Sequence of chain 9.C:
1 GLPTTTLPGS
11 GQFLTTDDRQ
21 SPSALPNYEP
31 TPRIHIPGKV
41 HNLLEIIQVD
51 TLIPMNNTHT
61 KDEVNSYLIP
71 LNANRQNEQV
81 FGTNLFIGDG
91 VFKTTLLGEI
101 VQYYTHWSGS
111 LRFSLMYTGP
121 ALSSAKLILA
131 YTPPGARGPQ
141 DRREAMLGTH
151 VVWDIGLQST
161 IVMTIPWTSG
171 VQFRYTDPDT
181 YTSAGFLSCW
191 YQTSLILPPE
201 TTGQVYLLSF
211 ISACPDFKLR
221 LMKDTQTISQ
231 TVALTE

Sequence of chain 10.C:
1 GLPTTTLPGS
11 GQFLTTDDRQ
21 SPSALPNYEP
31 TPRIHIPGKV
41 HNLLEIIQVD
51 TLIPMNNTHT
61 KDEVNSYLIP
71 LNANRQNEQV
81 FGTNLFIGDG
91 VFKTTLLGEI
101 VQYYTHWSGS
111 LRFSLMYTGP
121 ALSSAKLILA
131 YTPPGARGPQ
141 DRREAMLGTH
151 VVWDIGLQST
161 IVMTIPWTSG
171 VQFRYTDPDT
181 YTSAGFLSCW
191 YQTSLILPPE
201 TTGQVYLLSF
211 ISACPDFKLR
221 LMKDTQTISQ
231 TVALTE

This small molecule binds to this protein.
Small molecule (SMILES): Cc1cc(CCCCCOc2ccc(C3=N[C@@H](C)CO3)cc2)on1

Sequence of chain 9.A:
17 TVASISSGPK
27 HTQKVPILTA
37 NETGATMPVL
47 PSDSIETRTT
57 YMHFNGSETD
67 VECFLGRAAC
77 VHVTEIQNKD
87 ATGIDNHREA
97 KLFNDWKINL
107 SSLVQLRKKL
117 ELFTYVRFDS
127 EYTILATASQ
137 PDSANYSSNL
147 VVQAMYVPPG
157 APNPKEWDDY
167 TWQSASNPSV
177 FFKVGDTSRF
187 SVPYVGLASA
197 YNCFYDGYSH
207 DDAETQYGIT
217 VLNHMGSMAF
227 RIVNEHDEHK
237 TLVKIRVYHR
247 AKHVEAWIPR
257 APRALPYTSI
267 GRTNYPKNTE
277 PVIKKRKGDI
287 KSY

Binding-site contacts:
Ligand atom C3B contacts residue VAL188 of chain 9.A at 3.5 Å (hydrophobic).
Ligand atom C2A contacts residue PHE186 of chain 9.A at 3.6 Å (hydrophobic).
Ligand atom C5A contacts residue PHE186 of chain 9.A at 3.7 Å (hydrophobic).
Ligand atom CM1 contacts residue LEU14 of chain 10.C at 3.3 Å (hydrophobic).
Ligand atom C1C contacts residue LEU106 of chain 9.A at 3.6 Å (hydrophobic).
Ligand atom C1B contacts residue ILE104 of chain 9.A at 4.0 Å (hydrophobic).
Ligand atom C4C contacts residue TYR197 of chain 9.A at 4.0 Å (hydrophobic).
Ligand atom C4B contacts residue TYR152 of chain 9.A at 4.0 Å (hydrophobic).
Ligand atom CM1 contacts residue VAL176 of chain 9.A at 3.4 Å (hydrophobic).
Ligand atom O1A contacts residue PHE186 of chain 9.A at 3.2 Å.
Ligand atom C2C contacts residue TYR197 of chain 9.A at 3.8 Å (hydrophobic).
Ligand atom C6B contacts residue ILE104 of chain 9.A at 3.6 Å (hydrophobic).
Ligand atom C6B contacts residue MET224 of chain 9.A at 3.6 Å (hydrophobic).
Ligand atom CM1 contacts residue PRO174 of chain 9.A at 3.8 Å (hydrophobic).
Ligand atom C3B contacts residue TYR152 of chain 9.A at 3.6 Å (hydrophobic).
Ligand atom C5B contacts residue MET224 of chain 9.A at 3.2 Å (hydrophobic).
Ligand atom N2 contacts residue ASN219 of chain 9.A at 3.0 Å (h-bond).
Ligand atom C2A contacts residue TYR152 of chain 9.A at 3.8 Å (hydrophobic).
Ligand atom C2B contacts residue VAL188 of chain 9.A at 3.3 Å (hydrophobic).
Ligand atom C5 contacts residue LEU106 of chain 9.A at 3.8 Å (hydrophobic).
Ligand atom N3A contacts residue PRO174 of chain 9.A at 3.9 Å.
Ligand atom C1B contacts residue TYR128 of chain 9.A at 3.7 Å (hydrophobic).
Ligand atom C3C contacts residue TYR128 of chain 9.A at 3.3 Å (hydrophobic).
Ligand atom C4 contacts residue LEU106 of chain 9.A at 3.6 Å (hydrophobic).
Ligand atom C5C contacts residue VAL191 of chain 9.A at 3.7 Å (hydrophobic).
Ligand atom CM1 contacts residue SER175 of chain 9.A at 3.9 Å.
Ligand atom C6B contacts residue TYR128 of chain 9.A at 3.4 Å (hydrophobic).
Ligand atom C4 contacts residue TYR197 of chain 9.A at 3.9 Å (hydrophobic).
Ligand atom N3A contacts residue ALA24 of chain 9.C at 3.9 Å.
Ligand atom C1B contacts residue VAL188 of chain 9.A at 3.7 Å (hydrophobic).
Ligand atom N3A contacts residue TYR152 of chain 9.A at 3.6 Å.
Ligand atom C5A contacts residue VAL176 of chain 9.A at 3.8 Å (hydrophobic).
Ligand atom C4A contacts residue PRO174 of chain 9.A at 3.4 Å (hydrophobic).
Ligand atom C4 contacts residue PHE124 of chain 9.A at 3.9 Å (hydrophobic).
Ligand atom O1 contacts residue ASN219 of chain 9.A at 3.9 Å.
Ligand atom C4C contacts residue VAL191 of chain 9.A at 3.3 Å (hydrophobic).
Ligand atom O1B contacts residue TYR128 of chain 9.A at 3.4 Å (h-bond).
Ligand atom C3 contacts residue ASN219 of chain 9.A at 3.9 Å.
Ligand atom C5B contacts residue PHE186 of chain 9.A at 3.9 Å (hydrophobic).
Ligand atom C4B contacts residue PHE186 of chain 9.A at 3.9 Å (hydrophobic).